Sequence of chain 1.B:
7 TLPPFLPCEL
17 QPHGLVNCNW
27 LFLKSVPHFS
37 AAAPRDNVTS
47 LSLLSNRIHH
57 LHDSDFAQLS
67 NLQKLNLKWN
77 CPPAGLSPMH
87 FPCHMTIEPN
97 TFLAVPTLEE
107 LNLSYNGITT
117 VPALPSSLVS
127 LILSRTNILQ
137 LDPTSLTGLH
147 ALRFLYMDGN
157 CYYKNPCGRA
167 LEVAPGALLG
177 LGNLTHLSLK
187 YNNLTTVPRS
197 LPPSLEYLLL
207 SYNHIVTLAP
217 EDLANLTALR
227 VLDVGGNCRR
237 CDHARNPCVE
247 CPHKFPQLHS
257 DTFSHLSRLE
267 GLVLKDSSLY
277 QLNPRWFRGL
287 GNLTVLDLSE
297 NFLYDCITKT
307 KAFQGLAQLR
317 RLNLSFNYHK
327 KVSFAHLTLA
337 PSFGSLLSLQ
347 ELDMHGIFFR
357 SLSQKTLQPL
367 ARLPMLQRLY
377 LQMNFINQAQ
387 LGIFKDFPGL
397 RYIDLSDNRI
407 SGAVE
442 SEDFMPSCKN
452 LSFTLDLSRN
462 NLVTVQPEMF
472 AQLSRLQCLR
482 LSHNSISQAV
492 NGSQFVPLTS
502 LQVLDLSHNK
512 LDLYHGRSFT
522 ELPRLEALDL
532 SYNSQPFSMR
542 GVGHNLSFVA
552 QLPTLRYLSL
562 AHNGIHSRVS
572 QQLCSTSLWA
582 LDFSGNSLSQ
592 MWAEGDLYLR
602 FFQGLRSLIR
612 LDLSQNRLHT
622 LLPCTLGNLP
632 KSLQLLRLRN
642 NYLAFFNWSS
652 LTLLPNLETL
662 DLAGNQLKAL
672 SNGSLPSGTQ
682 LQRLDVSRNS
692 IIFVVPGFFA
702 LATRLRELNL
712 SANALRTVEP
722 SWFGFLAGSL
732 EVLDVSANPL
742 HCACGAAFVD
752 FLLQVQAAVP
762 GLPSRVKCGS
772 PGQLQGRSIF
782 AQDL

Binding-site contacts:
Ligand atom N2 contacts residue ASN673 of chain 1.B at 2.8 Å (h-bond).
Ligand atom C7 contacts residue PHE646 of chain 1.B at 4.1 Å (hydrophobic).
Ligand atom O7 contacts residue ASN673 of chain 1.B at 3.3 Å (h-bond).
Ligand atom O5 contacts residue SER672 of chain 1.B at 3.9 Å.
Ligand atom C8 contacts residue ASN673 of chain 1.B at 4.4 Å.
Ligand atom N2 contacts residue PHE646 of chain 1.B at 4.0 Å.
Ligand atom C6 contacts residue SER672 of chain 1.B at 4.4 Å.
Ligand atom C2 contacts residue ASN673 of chain 1.B at 2.4 Å.
Ligand atom C3 contacts residue ASN673 of chain 1.B at 3.8 Å.
Ligand atom C4 contacts residue ASN673 of chain 1.B at 4.2 Å.
Ligand atom O6 contacts residue PHE694 of chain 1.B at 3.2 Å.
Ligand atom C1 contacts residue PHE646 of chain 1.B at 4.5 Å (hydrophobic).
Ligand atom C8 contacts residue PHE646 of chain 1.B at 3.7 Å (hydrophobic).
Ligand atom O6 contacts residue ALA670 of chain 1.B at 4.1 Å.
Ligand atom C7 contacts residue ASN673 of chain 1.B at 3.3 Å.
Ligand atom C6 contacts residue PHE694 of chain 1.B at 4.2 Å (hydrophobic).
Ligand atom O5 contacts residue ASN673 of chain 1.B at 2.3 Å (h-bond).
Ligand atom O6 contacts residue SER672 of chain 1.B at 3.4 Å (h-bond).
Ligand atom C1 contacts residue ASN673 of chain 1.B at 1.4 Å.
Ligand atom C5 contacts residue ASN673 of chain 1.B at 3.6 Å.

A protein and the small-molecule ligand that binds it are described below.
Small molecule (SMILES): CC(=O)N[C@@H]1[C@@H](O)[C@H](O)[C@@H](CO)O[C@H]1O